This protein binds this small molecule.
Small molecule (SMILES): CC(=O)N[C@@H]1[C@@H](O)[C@H](O)[C@@H](CO)O[C@H]1O

Binding-site contacts:
Ligand atom C8 contacts residue PHE342 of chain 1.C at 2.3 Å (hydrophobic).
Ligand atom C3 contacts residue ASN343 of chain 1.C at 3.8 Å.
Ligand atom O7 contacts residue VAL367 of chain 1.C at 4.2 Å.
Ligand atom O3 contacts residue VAL367 of chain 1.C at 3.5 Å.
Ligand atom C1 contacts residue ASN343 of chain 1.C at 1.4 Å.
Ligand atom O7 contacts residue ASN343 of chain 1.C at 4.5 Å.
Ligand atom C8 contacts residue GLY339 of chain 1.C at 4.0 Å.
Ligand atom O7 contacts residue GLY339 of chain 1.C at 3.5 Å (h-bond).
Ligand atom C7 contacts residue ASN343 of chain 1.C at 3.7 Å.
Ligand atom C7 contacts residue GLY339 of chain 1.C at 3.8 Å.
Ligand atom C4 contacts residue ASN343 of chain 1.C at 4.2 Å.
Ligand atom C5 contacts residue ASN343 of chain 1.C at 3.7 Å.
Ligand atom O5 contacts residue ASN343 of chain 1.C at 2.4 Å (h-bond).
Ligand atom C2 contacts residue ASN343 of chain 1.C at 2.5 Å.
Ligand atom C8 contacts residue ASN343 of chain 1.C at 3.9 Å.
Ligand atom O7 contacts residue PHE338 of chain 1.C at 3.8 Å.
Ligand atom C7 contacts residue PHE342 of chain 1.C at 3.8 Å (hydrophobic).
Ligand atom C7 contacts residue PHE338 of chain 1.C at 4.2 Å (hydrophobic).
Ligand atom C8 contacts residue PHE338 of chain 1.C at 3.6 Å (hydrophobic).
Ligand atom N2 contacts residue ASN343 of chain 1.C at 3.1 Å (h-bond).
Ligand atom C3 contacts residue VAL367 of chain 1.C at 4.2 Å (hydrophobic).

Sequence of chain 1.C:
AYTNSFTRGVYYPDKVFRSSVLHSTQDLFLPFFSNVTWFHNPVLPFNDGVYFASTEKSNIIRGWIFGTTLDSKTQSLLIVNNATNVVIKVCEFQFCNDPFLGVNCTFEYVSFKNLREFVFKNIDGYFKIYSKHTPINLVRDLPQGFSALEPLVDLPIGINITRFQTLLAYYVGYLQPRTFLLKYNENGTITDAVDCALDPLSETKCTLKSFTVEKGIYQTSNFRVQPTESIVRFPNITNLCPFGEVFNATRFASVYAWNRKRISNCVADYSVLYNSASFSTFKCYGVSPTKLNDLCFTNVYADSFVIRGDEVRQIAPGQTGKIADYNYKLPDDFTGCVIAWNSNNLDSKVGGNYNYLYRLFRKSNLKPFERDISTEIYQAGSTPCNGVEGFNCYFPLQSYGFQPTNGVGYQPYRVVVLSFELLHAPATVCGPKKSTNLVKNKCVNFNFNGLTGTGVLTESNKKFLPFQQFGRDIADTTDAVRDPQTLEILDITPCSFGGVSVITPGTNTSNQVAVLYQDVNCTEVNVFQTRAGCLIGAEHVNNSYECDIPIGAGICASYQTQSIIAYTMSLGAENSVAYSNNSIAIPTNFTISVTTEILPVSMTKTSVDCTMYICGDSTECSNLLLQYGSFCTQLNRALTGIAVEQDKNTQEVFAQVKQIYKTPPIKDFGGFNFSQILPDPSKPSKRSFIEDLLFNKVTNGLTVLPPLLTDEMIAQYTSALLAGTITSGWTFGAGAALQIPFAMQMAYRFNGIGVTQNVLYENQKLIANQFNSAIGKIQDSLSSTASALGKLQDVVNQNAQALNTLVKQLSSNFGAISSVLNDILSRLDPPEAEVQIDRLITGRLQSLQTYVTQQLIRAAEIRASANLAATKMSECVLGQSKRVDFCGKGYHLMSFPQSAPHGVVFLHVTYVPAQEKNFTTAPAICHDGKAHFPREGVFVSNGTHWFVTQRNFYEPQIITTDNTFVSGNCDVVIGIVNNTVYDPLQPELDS